This small molecule binds to this protein.
Small molecule (SMILES): Nc1nc2[nH]cnc2c(=O)[nH]1

Sequence of chain 1.A:
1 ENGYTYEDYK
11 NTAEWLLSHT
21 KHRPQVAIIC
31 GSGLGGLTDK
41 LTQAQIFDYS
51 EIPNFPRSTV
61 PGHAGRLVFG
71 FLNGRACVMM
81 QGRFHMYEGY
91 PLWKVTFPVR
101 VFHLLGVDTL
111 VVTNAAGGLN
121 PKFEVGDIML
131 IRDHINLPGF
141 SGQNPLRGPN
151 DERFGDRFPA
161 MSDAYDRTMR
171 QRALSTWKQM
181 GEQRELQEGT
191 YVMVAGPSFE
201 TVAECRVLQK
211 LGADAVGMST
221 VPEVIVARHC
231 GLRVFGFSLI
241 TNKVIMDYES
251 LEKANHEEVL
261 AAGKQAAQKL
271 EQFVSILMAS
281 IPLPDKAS

Binding-site contacts:
Ligand atom N1 contacts residue VAL216 of chain 1.A at 3.7 Å.
Ligand atom N7 contacts residue THR241 of chain 1.A at 3.4 Å (h-bond).
Ligand atom C5 contacts residue ASN242 of chain 1.A at 3.7 Å.
Ligand atom C4 contacts residue VAL216 of chain 1.A at 3.7 Å (hydrophobic).
Ligand atom C5 contacts residue GLY117 of chain 1.A at 3.4 Å.
Ligand atom N2 contacts residue MET218 of chain 1.A at 3.2 Å.
Ligand atom C8 contacts residue THR241 of chain 1.A at 3.2 Å.
Ligand atom N7 contacts residue ALA116 of chain 1.A at 3.4 Å.
Ligand atom N7 contacts residue ASN242 of chain 1.A at 2.5 Å (h-bond).
Ligand atom C8 contacts residue VAL259 of chain 1.A at 3.9 Å (hydrophobic).
Ligand atom N2 contacts residue GLU200 of chain 1.A at 2.8 Å (salt-bridge).
Ligand atom O6 contacts residue GLY117 of chain 1.A at 3.6 Å.
Ligand atom C4 contacts residue GLY117 of chain 1.A at 3.9 Å.
Ligand atom N9 contacts residue SO41 of chain 1.E at 2.9 Å (h-bond).
Ligand atom O6 contacts residue GLU200 of chain 1.A at 3.8 Å.
Ligand atom N2 contacts residue VAL216 of chain 1.A at 3.9 Å.
Ligand atom C2 contacts residue MET218 of chain 1.A at 3.6 Å (hydrophobic).
Ligand atom N3 contacts residue SO41 of chain 1.E at 3.8 Å.
Ligand atom O6 contacts residue ASN242 of chain 1.A at 2.8 Å (h-bond).
Ligand atom N1 contacts residue GLU200 of chain 1.A at 2.5 Å (salt-bridge).
Ligand atom C6 contacts residue ASN242 of chain 1.A at 3.7 Å.
Ligand atom C8 contacts residue GLY117 of chain 1.A at 3.6 Å.
Ligand atom N3 contacts residue VAL216 of chain 1.A at 3.7 Å.
Ligand atom C8 contacts residue ASN242 of chain 1.A at 3.4 Å.
Ligand atom C4 contacts residue SO41 of chain 1.E at 3.7 Å.
Ligand atom C8 contacts residue ALA116 of chain 1.A at 3.4 Å (hydrophobic).
Ligand atom C6 contacts residue GLY117 of chain 1.A at 3.8 Å.
Ligand atom C8 contacts residue ALA115 of chain 1.A at 4.0 Å (hydrophobic).
Ligand atom C2 contacts residue GLU200 of chain 1.A at 3.1 Å.
Ligand atom N3 contacts residue GLY217 of chain 1.A at 3.9 Å.
Ligand atom C6 contacts residue GLU200 of chain 1.A at 3.5 Å.
Ligand atom N9 contacts residue GLY117 of chain 1.A at 4.1 Å.
Ligand atom C8 contacts residue SO41 of chain 1.E at 4.0 Å.
Ligand atom C5 contacts residue VAL216 of chain 1.A at 4.1 Å (hydrophobic).
Ligand atom C5 contacts residue ALA116 of chain 1.A at 4.0 Å (hydrophobic).
Ligand atom C2 contacts residue VAL216 of chain 1.A at 4.0 Å (hydrophobic).
Ligand atom N9 contacts residue ALA116 of chain 1.A at 3.7 Å.
Ligand atom N3 contacts residue MET218 of chain 1.A at 3.5 Å.
Ligand atom N9 contacts residue ALA115 of chain 1.A at 3.6 Å.
Ligand atom N7 contacts residue GLY117 of chain 1.A at 3.2 Å (h-bond).